A small-molecule ligand and the protein it binds are described below.
Small molecule (SMILES): CC[C@H](C)[C@@H]1NC(=O)[C@H](CCCCN)NC(=O)[C@H](CC(C)C)NC(=O)[C@H](CC(=O)O)NC(=O)[C@H](CC(=O)O)NC(=O)[C@H](CC(C)C)NC(=O)[C@H](CC(N)=O)NC(=O)[C@H](CC(=O)O)NC1=O

Binding-site contacts:
Ligand atom CD1 contacts residue ALA99 of chain 1.B at 4.0 Å (hydrophobic).
Ligand atom OD2 contacts residue GLU141 of chain 1.A at 2.5 Å (salt-bridge).
Ligand atom OD1 contacts residue ALA140 of chain 1.A at 4.1 Å.
Ligand atom CB contacts residue GLU141 of chain 1.A at 3.2 Å.
Ligand atom C contacts residue GLN139 of chain 1.A at 3.6 Å.
Ligand atom CD1 contacts residue THR96 of chain 1.B at 3.7 Å.
Ligand atom CG contacts residue THR145 of chain 1.A at 3.6 Å.
Ligand atom CG1 contacts residue ALA99 of chain 1.B at 4.0 Å (hydrophobic).
Ligand atom OD1 contacts residue HIS142 of chain 1.A at 2.9 Å (h-bond).
Ligand atom CG contacts residue HIS142 of chain 1.A at 3.9 Å.
Ligand atom NZ contacts residue ASP138 of chain 1.A at 2.9 Å (salt-bridge).
Ligand atom CA contacts residue GLN139 of chain 1.A at 3.5 Å.
Ligand atom CB contacts residue GLN139 of chain 1.A at 3.8 Å.
Ligand atom CB contacts residue THR145 of chain 1.A at 3.5 Å.
Ligand atom CA contacts residue GLN66 of chain 1.B at 3.9 Å.
Ligand atom CG contacts residue GLU141 of chain 1.A at 3.8 Å.
Ligand atom O contacts residue THR96 of chain 1.B at 3.8 Å.
Ligand atom CG contacts residue GLU141 of chain 1.A at 3.5 Å.
Ligand atom N contacts residue GLN139 of chain 1.A at 2.9 Å (h-bond).
Ligand atom CD contacts residue GLU141 of chain 1.A at 3.9 Å.
Ligand atom CD contacts residue ALA140 of chain 1.A at 3.8 Å (hydrophobic).
Ligand atom CB contacts residue GLN139 of chain 1.A at 3.7 Å.
Ligand atom CG contacts residue GLU141 of chain 1.A at 3.4 Å.
Ligand atom O contacts residue GLN66 of chain 1.B at 2.8 Å (h-bond).
Ligand atom CE contacts residue ASP138 of chain 1.A at 3.6 Å.
Ligand atom CD contacts residue GLN139 of chain 1.A at 3.8 Å.
Ligand atom CD1 contacts residue THR95 of chain 1.B at 3.6 Å.
Ligand atom CB contacts residue GLU141 of chain 1.A at 3.7 Å.
Ligand atom OD2 contacts residue ALA140 of chain 1.A at 3.6 Å.
Ligand atom CG2 contacts residue MET149 of chain 1.A at 3.5 Å (hydrophobic).
Ligand atom OD1 contacts residue THR145 of chain 1.A at 3.1 Å (h-bond).
Ligand atom OD1 contacts residue GLU141 of chain 1.A at 3.2 Å (salt-bridge).
Ligand atom CD contacts residue ASP138 of chain 1.A at 3.3 Å.
Ligand atom CB contacts residue MET149 of chain 1.A at 3.9 Å (hydrophobic).
Ligand atom CD1 contacts residue TRP103 of chain 1.B at 4.0 Å (hydrophobic).
Ligand atom ND2 contacts residue GLU141 of chain 1.A at 2.9 Å (salt-bridge).
Ligand atom CG2 contacts residue THR145 of chain 1.A at 3.9 Å.
Ligand atom CD1 contacts residue TRP102 of chain 1.B at 3.9 Å (hydrophobic).
Ligand atom CA contacts residue GLN139 of chain 1.A at 3.9 Å.
Ligand atom C contacts residue GLN66 of chain 1.B at 3.8 Å.

Sequence of chain 1.B:
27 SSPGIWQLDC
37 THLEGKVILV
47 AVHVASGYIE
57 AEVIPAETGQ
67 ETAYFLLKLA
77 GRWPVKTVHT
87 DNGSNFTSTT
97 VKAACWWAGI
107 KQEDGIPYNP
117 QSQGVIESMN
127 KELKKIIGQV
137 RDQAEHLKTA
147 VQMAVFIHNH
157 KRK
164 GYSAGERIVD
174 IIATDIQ

Sequence of chain 1.A:
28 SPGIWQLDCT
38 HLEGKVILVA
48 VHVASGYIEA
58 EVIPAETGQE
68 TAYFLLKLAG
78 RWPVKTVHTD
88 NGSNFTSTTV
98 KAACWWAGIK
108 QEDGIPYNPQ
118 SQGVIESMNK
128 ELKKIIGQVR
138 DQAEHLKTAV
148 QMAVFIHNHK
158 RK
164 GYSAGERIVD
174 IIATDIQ